Sequence of chain 1.B:
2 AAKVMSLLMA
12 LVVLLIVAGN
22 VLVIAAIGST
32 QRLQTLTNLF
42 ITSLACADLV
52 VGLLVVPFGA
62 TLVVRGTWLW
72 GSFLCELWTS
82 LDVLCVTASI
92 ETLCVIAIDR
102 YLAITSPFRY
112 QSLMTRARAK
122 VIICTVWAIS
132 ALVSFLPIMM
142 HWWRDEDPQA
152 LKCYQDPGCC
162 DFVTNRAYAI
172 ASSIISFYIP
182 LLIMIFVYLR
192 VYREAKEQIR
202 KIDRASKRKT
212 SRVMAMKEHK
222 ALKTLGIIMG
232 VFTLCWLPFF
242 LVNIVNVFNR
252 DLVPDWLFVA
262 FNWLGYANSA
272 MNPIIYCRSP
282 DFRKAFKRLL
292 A

Binding-site contacts:
Ligand atom C0 contacts residue LEU82 of chain 1.B at 4.3 Å (hydrophobic).
Ligand atom C36 contacts residue LYS121 of chain 1.B at 4.1 Å.
Ligand atom C60 contacts residue ILE124 of chain 1.B at 4.3 Å (hydrophobic).
Ligand atom C60 contacts residue CYS125 of chain 1.B at 4.0 Å (hydrophobic).
Ligand atom C37 contacts residue LYS121 of chain 1.B at 3.6 Å.
Ligand atom N33 contacts residue ILE124 of chain 1.B at 4.2 Å.
Ligand atom C36 contacts residue ILE124 of chain 1.B at 4.2 Å (hydrophobic).
Ligand atom C21 contacts residue TRP128 of chain 1.B at 4.5 Å (hydrophobic).
Ligand atom O34 contacts residue THR43 of chain 1.B at 4.4 Å.
Ligand atom C18 contacts residue TRP128 of chain 1.B at 4.3 Å (hydrophobic).
Ligand atom C30 contacts residue ILE124 of chain 1.B at 4.4 Å (hydrophobic).
Ligand atom C40 contacts residue LEU40 of chain 1.B at 3.1 Å (hydrophobic).
Ligand atom C9 contacts residue TRP128 of chain 1.B at 4.3 Å (hydrophobic).
Ligand atom C40 contacts residue LYS121 of chain 1.B at 3.1 Å.
Ligand atom C12 contacts residue TRP128 of chain 1.B at 4.1 Å (hydrophobic).
Ligand atom C15 contacts residue TRP128 of chain 1.B at 4.4 Å (hydrophobic).
Ligand atom O34 contacts residue CYS47 of chain 1.B at 4.1 Å.
Ligand atom C60 contacts residue LYS121 of chain 1.B at 3.6 Å.
Ligand atom O34 contacts residue SER44 of chain 1.B at 3.8 Å.
Ligand atom O34 contacts residue ILE124 of chain 1.B at 4.5 Å.
Ligand atom C24 contacts residue TRP128 of chain 1.B at 3.9 Å (hydrophobic).
Ligand atom C1 contacts residue VAL51 of chain 1.B at 4.0 Å (hydrophobic).

The protein below binds the small molecule below.
Small molecule (SMILES): CCCCCCCCCC(=O)N(CCO)C[C@@H](O)[C@@H](O)[C@@H](O)[C@@H](O)CO